The small molecule below binds the protein below.
Small molecule (SMILES): COC(=O)C1CCN(C(=O)c2ccc(NCc3cnc4nc(N)nc(N)c4n3)cc2)CC1

Binding-site contacts:
Ligand atom C9 contacts residue NAP1 of chain 1.S at 3.4 Å.
Ligand atom N2 contacts residue SER111 of chain 1.F at 2.8 Å (h-bond).
Ligand atom C7 contacts residue ASP181 of chain 1.F at 3.8 Å.
Ligand atom C6 contacts residue PHE113 of chain 1.F at 3.9 Å (hydrophobic).
Ligand atom C8A contacts residue NAP1 of chain 1.S at 3.7 Å.
Ligand atom C7 contacts residue NAP1 of chain 1.S at 3.1 Å.
Ligand atom CAC contacts residue PHE113 of chain 1.F at 3.7 Å (hydrophobic).
Ligand atom N2 contacts residue NAP1 of chain 1.S at 3.2 Å (h-bond).
Ligand atom C4 contacts residue NAP1 of chain 1.S at 3.5 Å.
Ligand atom N10 contacts residue LEU226 of chain 1.F at 3.8 Å.
Ligand atom C2 contacts residue PHE113 of chain 1.F at 3.4 Å (hydrophobic).
Ligand atom N1 contacts residue TYR194 of chain 1.F at 3.8 Å.
Ligand atom N5 contacts residue NAP1 of chain 1.S at 3.4 Å.
Ligand atom N3 contacts residue NAP1 of chain 1.S at 2.7 Å (h-bond).
Ligand atom N2 contacts residue PHE113 of chain 1.F at 3.5 Å.
Ligand atom C4A contacts residue PHE113 of chain 1.F at 3.7 Å (hydrophobic).
Ligand atom N5 contacts residue PHE113 of chain 1.F at 3.9 Å.
Ligand atom N8 contacts residue PHE113 of chain 1.F at 3.7 Å.
Ligand atom CAR contacts residue LEU188 of chain 1.F at 3.7 Å (hydrophobic).
Ligand atom C8A contacts residue TYR194 of chain 1.F at 3.8 Å (hydrophobic).
Ligand atom C6 contacts residue NAP1 of chain 1.S at 3.4 Å.
Ligand atom C7 contacts residue PHE113 of chain 1.F at 3.8 Å (hydrophobic).
Ligand atom N1 contacts residue PHE113 of chain 1.F at 3.6 Å.
Ligand atom C9 contacts residue GLY225 of chain 1.F at 3.9 Å.
Ligand atom N8 contacts residue TYR194 of chain 1.F at 2.9 Å (h-bond).
Ligand atom C4 contacts residue PHE113 of chain 1.F at 3.7 Å (hydrophobic).
Ligand atom C9 contacts residue LEU226 of chain 1.F at 3.9 Å (hydrophobic).
Ligand atom N4 contacts residue ARG17 of chain 1.F at 3.4 Å (salt-bridge).
Ligand atom C4A contacts residue NAP1 of chain 1.S at 3.7 Å.
Ligand atom C8A contacts residue PHE113 of chain 1.F at 3.6 Å (hydrophobic).
Ligand atom C7 contacts residue TYR194 of chain 1.F at 3.8 Å (hydrophobic).
Ligand atom N3 contacts residue PHE113 of chain 1.F at 3.9 Å.
Ligand atom N8 contacts residue NAP1 of chain 1.S at 3.3 Å.
Ligand atom N1 contacts residue NAP1 of chain 1.S at 2.9 Å (h-bond).
Ligand atom CAI contacts residue TYR191 of chain 1.F at 3.7 Å (hydrophobic).
Ligand atom N4 contacts residue NAP1 of chain 1.S at 3.4 Å (h-bond).
Ligand atom CAQ contacts residue PHE113 of chain 1.F at 3.9 Å (hydrophobic).
Ligand atom OAA contacts residue MET233 of chain 1.F at 3.3 Å.
Ligand atom C2 contacts residue NAP1 of chain 1.S at 3.4 Å.
Ligand atom N8 contacts residue ASP181 of chain 1.F at 3.7 Å.

Sequence of chain 1.F:
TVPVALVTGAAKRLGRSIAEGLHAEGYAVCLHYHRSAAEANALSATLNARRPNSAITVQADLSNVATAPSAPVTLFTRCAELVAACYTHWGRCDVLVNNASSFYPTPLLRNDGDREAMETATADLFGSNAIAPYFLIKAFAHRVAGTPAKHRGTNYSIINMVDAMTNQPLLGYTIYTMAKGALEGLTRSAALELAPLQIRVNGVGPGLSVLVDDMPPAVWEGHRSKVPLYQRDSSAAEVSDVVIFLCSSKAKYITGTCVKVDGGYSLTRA